A small-molecule ligand and the protein it binds are described below.
Small molecule (SMILES): O=P(O)(O)OC[C@H]1O[C@](O)(COP(=O)(O)O)[C@@H](O)[C@@H]1O

Binding-site contacts:
Ligand atom O3 contacts residue TRP494 of chain 1.A at 3.8 Å.
Ligand atom O5P contacts residue THR444 of chain 1.A at 3.8 Å.
Ligand atom O1 contacts residue GLY530 of chain 1.A at 3.8 Å.
Ligand atom P1 contacts residue ARG501 of chain 1.A at 3.5 Å.
Ligand atom O5P contacts residue SER531 of chain 1.A at 2.8 Å (h-bond).
Ligand atom O3 contacts residue GLY526 of chain 1.A at 3.0 Å.
Ligand atom C6 contacts residue THR534 of chain 1.A at 3.5 Å.
Ligand atom P2 contacts residue THR445 of chain 1.A at 3.7 Å.
Ligand atom O1P contacts residue PRO529 of chain 1.A at 3.6 Å.
Ligand atom O5P contacts residue THR446 of chain 1.A at 2.7 Å (h-bond).
Ligand atom O6 contacts residue THR445 of chain 1.A at 3.1 Å (h-bond).
Ligand atom O3 contacts residue ARG528 of chain 1.A at 3.0 Å (salt-bridge).
Ligand atom O4 contacts residue GLY530 of chain 1.A at 2.7 Å (h-bond).
Ligand atom O6P contacts residue SER531 of chain 1.A at 3.2 Å (h-bond).
Ligand atom C5 contacts residue GLY530 of chain 1.A at 3.5 Å.
Ligand atom O6 contacts residue THR444 of chain 1.A at 3.6 Å.
Ligand atom C4 contacts residue GLY530 of chain 1.A at 3.4 Å.
Ligand atom C3 contacts residue ARG528 of chain 1.A at 3.3 Å.
Ligand atom O1P contacts residue GLY530 of chain 1.A at 2.9 Å (h-bond).
Ligand atom P2 contacts residue SER531 of chain 1.A at 3.5 Å.
Ligand atom O6P contacts residue GLY532 of chain 1.A at 2.9 Å (h-bond).
Ligand atom C3 contacts residue GLY530 of chain 1.A at 3.6 Å.
Ligand atom O3P contacts residue TRP494 of chain 1.A at 2.8 Å (h-bond).
Ligand atom O4P contacts residue THR444 of chain 1.A at 2.6 Å (h-bond).
Ligand atom O4 contacts residue TYR533 of chain 1.A at 2.8 Å (h-bond).
Ligand atom O4 contacts residue THR534 of chain 1.A at 3.3 Å (h-bond).
Ligand atom C4 contacts residue THR534 of chain 1.A at 3.8 Å.
Ligand atom O2 contacts residue LEU443 of chain 1.A at 3.5 Å.
Ligand atom O5P contacts residue THR445 of chain 1.A at 3.4 Å (h-bond).
Ligand atom O2P contacts residue ARG501 of chain 1.A at 2.6 Å (salt-bridge).
Ligand atom O3P contacts residue ARG501 of chain 1.A at 2.6 Å (salt-bridge).
Ligand atom P2 contacts residue SER449 of chain 1.A at 3.5 Å.
Ligand atom O2 contacts residue GLY526 of chain 1.A at 3.6 Å.
Ligand atom O6P contacts residue SER449 of chain 1.A at 3.5 Å (h-bond).
Ligand atom C6 contacts residue LEU443 of chain 1.A at 3.6 Å (hydrophobic).
Ligand atom O2P contacts residue THR445 of chain 1.A at 3.8 Å.
Ligand atom O4 contacts residue GLY532 of chain 1.A at 3.6 Å.
Ligand atom O4P contacts residue SER449 of chain 1.A at 2.6 Å (h-bond).
Ligand atom C6 contacts residue SER449 of chain 1.A at 3.7 Å.
Ligand atom P2 contacts residue THR444 of chain 1.A at 3.6 Å.

Sequence of chain 1.A:
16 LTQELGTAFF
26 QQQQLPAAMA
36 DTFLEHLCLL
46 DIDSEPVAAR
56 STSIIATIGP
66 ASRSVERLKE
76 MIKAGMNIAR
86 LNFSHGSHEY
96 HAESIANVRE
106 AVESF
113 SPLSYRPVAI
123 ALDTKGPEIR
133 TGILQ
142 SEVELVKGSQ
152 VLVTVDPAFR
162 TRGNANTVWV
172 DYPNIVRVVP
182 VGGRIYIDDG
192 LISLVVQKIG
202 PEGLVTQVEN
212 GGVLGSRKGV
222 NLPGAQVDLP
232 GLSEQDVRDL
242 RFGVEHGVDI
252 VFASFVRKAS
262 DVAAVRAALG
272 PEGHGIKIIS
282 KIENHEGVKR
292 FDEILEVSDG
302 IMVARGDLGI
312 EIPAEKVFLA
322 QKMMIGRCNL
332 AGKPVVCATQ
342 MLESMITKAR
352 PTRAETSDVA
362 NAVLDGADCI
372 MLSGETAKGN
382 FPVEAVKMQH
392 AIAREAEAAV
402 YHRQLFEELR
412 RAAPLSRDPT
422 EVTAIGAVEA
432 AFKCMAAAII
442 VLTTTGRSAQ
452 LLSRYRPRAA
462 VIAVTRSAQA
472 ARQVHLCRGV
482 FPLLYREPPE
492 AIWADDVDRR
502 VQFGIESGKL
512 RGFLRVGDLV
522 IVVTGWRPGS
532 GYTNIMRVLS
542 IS